This small molecule binds to this protein.
Small molecule (SMILES): CC(C)C[C@H](NC(=O)[C@H](C)NC(=O)CNC(=O)[C@@H](N)Cc1ccccc1)C(=O)N[C@@H](CC(C)C)C(=O)N[C@@H](C)C(=O)O

Sequence of chain 34.B:
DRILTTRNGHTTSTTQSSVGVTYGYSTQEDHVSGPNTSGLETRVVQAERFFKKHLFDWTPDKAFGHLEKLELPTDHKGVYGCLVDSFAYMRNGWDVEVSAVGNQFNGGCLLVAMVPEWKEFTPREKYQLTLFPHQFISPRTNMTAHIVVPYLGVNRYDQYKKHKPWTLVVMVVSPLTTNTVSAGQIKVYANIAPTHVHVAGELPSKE

Binding-site contacts:
Ligand atom C contacts residue THR16 of chain 34.B at 3.7 Å.
Ligand atom CA contacts residue ASP12 of chain 34.B at 3.7 Å.
Ligand atom CD1 contacts residue ASP12 of chain 34.B at 3.8 Å.
Ligand atom C contacts residue ARG18 of chain 34.B at 4.1 Å.
Ligand atom CG contacts residue THR17 of chain 34.B at 4.3 Å.
Ligand atom N contacts residue THR16 of chain 34.B at 2.9 Å (h-bond).
Ligand atom CD1 contacts residue THR16 of chain 34.B at 3.1 Å.
Ligand atom C contacts residue ARG18 of chain 34.B at 3.8 Å.
Ligand atom N contacts residue ILE14 of chain 34.B at 3.0 Å (h-bond).
Ligand atom CG contacts residue THR16 of chain 34.B at 4.0 Å.
Ligand atom C contacts residue ILE14 of chain 34.B at 3.6 Å (hydrophobic).
Ligand atom CA contacts residue THR16 of chain 34.B at 3.6 Å.
Ligand atom O contacts residue ARG18 of chain 34.B at 3.0 Å (salt-bridge).
Ligand atom O contacts residue THR16 of chain 34.B at 3.1 Å (h-bond).
Ligand atom CB contacts residue ILE14 of chain 34.B at 4.1 Å (hydrophobic).
Ligand atom CD2 contacts residue ASP106 of chain 34.B at 4.1 Å.
Ligand atom O contacts residue ILE14 of chain 34.B at 3.1 Å.
Ligand atom CB contacts residue THR17 of chain 34.B at 4.0 Å.
Ligand atom O contacts residue LEU15 of chain 34.B at 3.5 Å.
Ligand atom O contacts residue THR17 of chain 34.B at 3.8 Å.
Ligand atom CA contacts residue ILE14 of chain 34.B at 4.0 Å (hydrophobic).
Ligand atom CD2 contacts residue HIS157 of chain 34.B at 3.7 Å.
Ligand atom CB contacts residue ARG18 of chain 34.B at 4.2 Å.
Ligand atom C contacts residue THR16 of chain 34.B at 4.2 Å.
Ligand atom O contacts residue ILE14 of chain 34.B at 3.5 Å (h-bond).
Ligand atom C contacts residue ILE14 of chain 34.B at 3.4 Å (hydrophobic).
Ligand atom CD1 contacts residue ILE14 of chain 34.B at 3.6 Å (hydrophobic).
Ligand atom O contacts residue ARG18 of chain 34.B at 3.6 Å (salt-bridge).
Ligand atom C contacts residue ILE14 of chain 34.B at 4.2 Å (hydrophobic).
Ligand atom CE1 contacts residue ASP12 of chain 34.B at 3.5 Å.
Ligand atom CB contacts residue THR16 of chain 34.B at 4.2 Å.
Ligand atom CD2 contacts residue THR17 of chain 34.B at 3.7 Å.
Ligand atom CA contacts residue ARG18 of chain 34.B at 3.8 Å.
Ligand atom N contacts residue ILE14 of chain 34.B at 3.5 Å.
Ligand atom CD1 contacts residue TYR34 of chain 34.B at 3.0 Å (hydrophobic).
Ligand atom CB contacts residue LEU15 of chain 34.B at 4.1 Å (hydrophobic).
Ligand atom CD2 contacts residue VAL32 of chain 34.B at 3.9 Å (hydrophobic).
Ligand atom N contacts residue ASP12 of chain 34.B at 4.1 Å.
Ligand atom CG contacts residue ILE14 of chain 34.B at 4.2 Å (hydrophobic).
Ligand atom CA contacts residue ILE14 of chain 34.B at 3.3 Å (hydrophobic).